Sequence of chain 1.O:
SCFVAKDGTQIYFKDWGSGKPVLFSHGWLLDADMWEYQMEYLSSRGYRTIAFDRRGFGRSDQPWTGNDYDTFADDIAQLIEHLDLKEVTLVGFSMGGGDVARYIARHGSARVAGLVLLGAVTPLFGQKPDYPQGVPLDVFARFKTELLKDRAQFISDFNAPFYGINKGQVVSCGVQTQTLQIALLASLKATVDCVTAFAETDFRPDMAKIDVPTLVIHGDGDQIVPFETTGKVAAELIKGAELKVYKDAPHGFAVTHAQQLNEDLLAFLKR

This small molecule binds to this protein.
Small molecule (SMILES): O=C(CI)NCC(=O)N1CN(C(=O)CNC(=O)CI)CN(C(=O)CNC(=O)CI)C1

Binding-site contacts:
Ligand atom C15 contacts residue CYS174 of chain 1.O at 1.8 Å (hydrophobic).
Ligand atom N4 contacts residue CYS174 of chain 1.M at 3.9 Å.
Ligand atom C7 contacts residue CYS174 of chain 1.M at 1.8 Å (hydrophobic).
Ligand atom C14 contacts residue CYS174 of chain 1.O at 2.8 Å (hydrophobic).
Ligand atom O6 contacts residue GLN177 of chain 1.O at 4.0 Å.
Ligand atom N6 contacts residue CYS174 of chain 1.O at 3.4 Å (h-bond).
Ligand atom C14 contacts residue GLN177 of chain 1.O at 4.5 Å.
Ligand atom O4 contacts residue CYS174 of chain 1.N at 3.7 Å.
Ligand atom C15 contacts residue GLN177 of chain 1.O at 3.5 Å.
Ligand atom O2 contacts residue GLN177 of chain 1.M at 4.2 Å.
Ligand atom N5 contacts residue CYS174 of chain 1.N at 3.1 Å (h-bond).
Ligand atom O5 contacts residue THR178 of chain 1.O at 4.5 Å.
Ligand atom O6 contacts residue THR178 of chain 1.O at 4.0 Å.
Ligand atom O6 contacts residue CYS174 of chain 1.O at 3.4 Å.
Ligand atom O2 contacts residue CYS174 of chain 1.M at 3.0 Å (h-bond).
Ligand atom C10 contacts residue CYS174 of chain 1.N at 2.8 Å (hydrophobic).
Ligand atom O5 contacts residue CYS174 of chain 1.O at 4.0 Å.
Ligand atom C9 contacts residue CYS174 of chain 1.N at 4.4 Å (hydrophobic).
Ligand atom C11 contacts residue GLN177 of chain 1.N at 4.3 Å.
Ligand atom C11 contacts residue CYS174 of chain 1.N at 1.8 Å (hydrophobic).
Ligand atom C6 contacts residue CYS174 of chain 1.M at 2.7 Å (hydrophobic).

Sequence of chain 1.M:
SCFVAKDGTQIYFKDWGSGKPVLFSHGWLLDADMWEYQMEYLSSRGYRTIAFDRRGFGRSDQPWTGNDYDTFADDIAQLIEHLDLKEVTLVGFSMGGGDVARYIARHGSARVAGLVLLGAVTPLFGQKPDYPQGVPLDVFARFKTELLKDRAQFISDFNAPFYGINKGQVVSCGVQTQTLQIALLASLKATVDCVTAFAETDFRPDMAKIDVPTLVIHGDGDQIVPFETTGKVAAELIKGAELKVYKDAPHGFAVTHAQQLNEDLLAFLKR

Sequence of chain 1.N:
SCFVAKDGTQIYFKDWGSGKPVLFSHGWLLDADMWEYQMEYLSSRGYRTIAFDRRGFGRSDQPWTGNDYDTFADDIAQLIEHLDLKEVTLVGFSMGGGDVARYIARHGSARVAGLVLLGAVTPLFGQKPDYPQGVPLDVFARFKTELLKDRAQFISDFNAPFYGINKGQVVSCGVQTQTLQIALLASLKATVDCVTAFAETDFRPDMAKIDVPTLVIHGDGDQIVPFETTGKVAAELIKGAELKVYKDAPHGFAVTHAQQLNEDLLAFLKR